Sequence of chain 1.E:
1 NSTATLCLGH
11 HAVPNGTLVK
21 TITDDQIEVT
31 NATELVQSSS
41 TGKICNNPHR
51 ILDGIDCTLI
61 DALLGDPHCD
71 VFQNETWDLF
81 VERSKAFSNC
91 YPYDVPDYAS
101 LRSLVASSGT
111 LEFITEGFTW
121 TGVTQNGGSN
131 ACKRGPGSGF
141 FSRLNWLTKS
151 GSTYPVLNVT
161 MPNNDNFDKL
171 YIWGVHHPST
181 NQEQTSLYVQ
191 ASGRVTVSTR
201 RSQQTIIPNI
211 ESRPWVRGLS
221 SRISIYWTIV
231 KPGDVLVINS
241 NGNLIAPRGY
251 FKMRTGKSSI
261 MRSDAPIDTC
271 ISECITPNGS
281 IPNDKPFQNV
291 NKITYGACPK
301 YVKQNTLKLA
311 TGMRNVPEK

This protein binds this small molecule.
Small molecule (SMILES): CC(=O)N[C@@H]1[C@@H](O)[C@H](O)[C@@H](CO)O[C@H]1O

Binding-site contacts:
Ligand atom O5 contacts residue GLU112 of chain 1.E at 4.0 Å.
Ligand atom O4 contacts residue PHE113 of chain 1.E at 4.4 Å.
Ligand atom C5 contacts residue ILE114 of chain 1.E at 3.8 Å (hydrophobic).
Ligand atom C7 contacts residue ASN74 of chain 1.E at 3.2 Å.
Ligand atom C4 contacts residue ASN74 of chain 1.E at 4.3 Å.
Ligand atom C6 contacts residue GLU112 of chain 1.E at 3.7 Å.
Ligand atom O6 contacts residue ILE114 of chain 1.E at 3.8 Å.
Ligand atom C1 contacts residue GLU112 of chain 1.E at 4.4 Å.
Ligand atom C1 contacts residue PHE113 of chain 1.E at 3.6 Å (hydrophobic).
Ligand atom C3 contacts residue PHE113 of chain 1.E at 3.7 Å (hydrophobic).
Ligand atom C5 contacts residue GLU112 of chain 1.E at 4.5 Å.
Ligand atom N2 contacts residue ASN74 of chain 1.E at 2.9 Å (h-bond).
Ligand atom C4 contacts residue PHE113 of chain 1.E at 4.2 Å (hydrophobic).
Ligand atom C1 contacts residue ASN74 of chain 1.E at 1.4 Å.
Ligand atom C2 contacts residue PHE113 of chain 1.E at 4.0 Å (hydrophobic).
Ligand atom C5 contacts residue PHE113 of chain 1.E at 3.8 Å (hydrophobic).
Ligand atom C6 contacts residue ILE114 of chain 1.E at 3.8 Å (hydrophobic).
Ligand atom C8 contacts residue GLN73 of chain 1.E at 3.4 Å.
Ligand atom O4 contacts residue ILE114 of chain 1.E at 4.1 Å.
Ligand atom O5 contacts residue ASN74 of chain 1.E at 2.4 Å (h-bond).
Ligand atom C2 contacts residue ASN74 of chain 1.E at 2.5 Å.
Ligand atom C3 contacts residue ASN74 of chain 1.E at 3.8 Å.
Ligand atom N2 contacts residue PHE113 of chain 1.E at 4.2 Å.
Ligand atom O7 contacts residue ASN74 of chain 1.E at 3.1 Å (h-bond).
Ligand atom O5 contacts residue PHE113 of chain 1.E at 4.2 Å.
Ligand atom C5 contacts residue ASN74 of chain 1.E at 3.7 Å.
Ligand atom C8 contacts residue ASN74 of chain 1.E at 4.0 Å.
Ligand atom C8 contacts residue ARG143 of chain 1.E at 4.4 Å.